Sequence of chain 1.C:
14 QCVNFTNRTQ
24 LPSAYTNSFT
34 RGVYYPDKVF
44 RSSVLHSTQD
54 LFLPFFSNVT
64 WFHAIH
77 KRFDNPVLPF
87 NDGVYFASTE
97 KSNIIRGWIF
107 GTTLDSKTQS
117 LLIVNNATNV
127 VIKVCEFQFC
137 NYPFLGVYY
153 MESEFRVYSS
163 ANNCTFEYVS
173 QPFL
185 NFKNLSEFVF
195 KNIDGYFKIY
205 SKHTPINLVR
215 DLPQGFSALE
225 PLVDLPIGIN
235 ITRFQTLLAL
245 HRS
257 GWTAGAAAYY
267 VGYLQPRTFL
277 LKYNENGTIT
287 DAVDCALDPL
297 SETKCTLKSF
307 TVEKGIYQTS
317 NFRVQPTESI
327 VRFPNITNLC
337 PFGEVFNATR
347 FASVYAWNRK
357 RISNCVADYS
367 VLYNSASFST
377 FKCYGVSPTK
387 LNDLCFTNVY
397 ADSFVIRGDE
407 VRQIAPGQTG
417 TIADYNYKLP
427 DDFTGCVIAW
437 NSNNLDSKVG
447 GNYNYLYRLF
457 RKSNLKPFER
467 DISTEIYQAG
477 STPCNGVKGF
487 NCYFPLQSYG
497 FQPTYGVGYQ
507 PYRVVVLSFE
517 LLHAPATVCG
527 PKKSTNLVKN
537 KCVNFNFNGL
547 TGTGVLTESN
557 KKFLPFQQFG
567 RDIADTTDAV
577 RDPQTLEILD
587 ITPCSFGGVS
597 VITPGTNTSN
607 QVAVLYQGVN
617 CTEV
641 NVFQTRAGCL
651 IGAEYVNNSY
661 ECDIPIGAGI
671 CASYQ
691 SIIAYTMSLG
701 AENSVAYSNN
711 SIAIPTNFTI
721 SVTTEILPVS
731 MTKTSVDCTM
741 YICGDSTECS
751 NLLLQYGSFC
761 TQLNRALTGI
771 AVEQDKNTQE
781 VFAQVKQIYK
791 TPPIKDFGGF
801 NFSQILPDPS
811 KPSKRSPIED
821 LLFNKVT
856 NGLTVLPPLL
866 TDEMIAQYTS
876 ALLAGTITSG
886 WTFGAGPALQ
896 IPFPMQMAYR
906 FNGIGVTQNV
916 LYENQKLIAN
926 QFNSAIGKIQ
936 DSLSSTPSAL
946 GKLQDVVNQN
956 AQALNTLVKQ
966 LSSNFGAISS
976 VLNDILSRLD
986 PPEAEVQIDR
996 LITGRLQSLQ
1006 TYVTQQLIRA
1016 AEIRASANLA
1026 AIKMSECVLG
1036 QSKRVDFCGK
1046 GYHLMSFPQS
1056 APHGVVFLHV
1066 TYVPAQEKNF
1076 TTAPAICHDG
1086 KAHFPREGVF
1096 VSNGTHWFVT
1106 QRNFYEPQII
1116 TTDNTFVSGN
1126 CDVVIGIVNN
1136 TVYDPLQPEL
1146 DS

Binding-site contacts:
Ligand atom C3 contacts residue ASN343 of chain 1.C at 3.8 Å.
Ligand atom O7 contacts residue ASN343 of chain 1.C at 4.5 Å.
Ligand atom C1 contacts residue ASN343 of chain 1.C at 1.4 Å.
Ligand atom C4 contacts residue ASN343 of chain 1.C at 4.2 Å.
Ligand atom C5 contacts residue ASN343 of chain 1.C at 3.7 Å.
Ligand atom C7 contacts residue ASN343 of chain 1.C at 3.9 Å.
Ligand atom C2 contacts residue ASN343 of chain 1.C at 2.5 Å.
Ligand atom O5 contacts residue ASN343 of chain 1.C at 2.4 Å (h-bond).
Ligand atom N2 contacts residue ASN343 of chain 1.C at 2.9 Å (h-bond).

A small-molecule ligand and the protein it binds are described below.
Small molecule (SMILES): CC(=O)N[C@@H]1[C@@H](O)[C@H](O)[C@@H](CO)O[C@H]1O